A small-molecule ligand and the protein it binds are described below.
Small molecule (SMILES): CC(=O)N[C@@H]1[C@@H](O)[C@H](O)[C@@H](CO)O[C@H]1O

Sequence of chain 1.A:
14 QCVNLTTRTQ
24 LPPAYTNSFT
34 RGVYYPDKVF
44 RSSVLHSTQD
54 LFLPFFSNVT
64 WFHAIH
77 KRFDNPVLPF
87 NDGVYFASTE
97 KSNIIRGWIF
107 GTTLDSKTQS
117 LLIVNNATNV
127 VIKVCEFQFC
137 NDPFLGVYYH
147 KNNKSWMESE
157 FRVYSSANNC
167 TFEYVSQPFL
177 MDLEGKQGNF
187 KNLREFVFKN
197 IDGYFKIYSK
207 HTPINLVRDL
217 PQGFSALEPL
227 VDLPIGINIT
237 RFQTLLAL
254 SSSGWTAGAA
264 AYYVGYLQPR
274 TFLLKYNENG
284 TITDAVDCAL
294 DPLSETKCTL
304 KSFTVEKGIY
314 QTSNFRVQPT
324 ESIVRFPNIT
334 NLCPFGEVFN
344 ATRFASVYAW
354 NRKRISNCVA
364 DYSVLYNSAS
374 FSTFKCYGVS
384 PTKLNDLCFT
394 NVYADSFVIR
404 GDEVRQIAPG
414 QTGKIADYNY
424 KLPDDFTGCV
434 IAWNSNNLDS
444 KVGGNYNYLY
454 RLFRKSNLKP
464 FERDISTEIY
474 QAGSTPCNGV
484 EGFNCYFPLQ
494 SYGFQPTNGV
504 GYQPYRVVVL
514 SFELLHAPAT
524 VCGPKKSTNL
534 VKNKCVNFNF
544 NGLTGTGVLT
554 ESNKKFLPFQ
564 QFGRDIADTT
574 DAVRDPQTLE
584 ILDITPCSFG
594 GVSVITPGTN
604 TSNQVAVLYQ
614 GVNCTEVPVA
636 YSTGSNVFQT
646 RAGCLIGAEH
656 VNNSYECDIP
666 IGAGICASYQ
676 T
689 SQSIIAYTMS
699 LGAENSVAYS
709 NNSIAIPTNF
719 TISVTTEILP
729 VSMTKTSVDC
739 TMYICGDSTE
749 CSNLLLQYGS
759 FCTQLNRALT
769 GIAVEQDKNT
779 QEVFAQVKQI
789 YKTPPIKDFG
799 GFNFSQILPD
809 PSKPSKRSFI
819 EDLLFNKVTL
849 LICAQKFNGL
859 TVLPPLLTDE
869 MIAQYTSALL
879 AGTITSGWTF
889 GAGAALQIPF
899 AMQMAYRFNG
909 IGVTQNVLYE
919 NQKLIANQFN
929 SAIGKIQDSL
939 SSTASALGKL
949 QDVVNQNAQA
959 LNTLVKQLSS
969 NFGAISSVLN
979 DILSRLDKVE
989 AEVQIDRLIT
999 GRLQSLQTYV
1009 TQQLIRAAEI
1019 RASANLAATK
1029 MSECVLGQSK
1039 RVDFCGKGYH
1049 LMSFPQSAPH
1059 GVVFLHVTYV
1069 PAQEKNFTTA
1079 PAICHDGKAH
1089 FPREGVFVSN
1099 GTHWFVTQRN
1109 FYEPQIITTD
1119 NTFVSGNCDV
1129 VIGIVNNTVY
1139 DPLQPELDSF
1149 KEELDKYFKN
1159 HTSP

Binding-site contacts:
Ligand atom N2 contacts residue ASN657 of chain 1.A at 2.9 Å (h-bond).
Ligand atom C3 contacts residue ASN657 of chain 1.A at 3.8 Å.
Ligand atom C2 contacts residue ASN657 of chain 1.A at 2.5 Å.
Ligand atom O5 contacts residue ASN657 of chain 1.A at 2.4 Å (h-bond).
Ligand atom C1 contacts residue ASN657 of chain 1.A at 1.4 Å.
Ligand atom C8 contacts residue HIS655 of chain 1.A at 3.5 Å.
Ligand atom C8 contacts residue ASN657 of chain 1.A at 3.8 Å.
Ligand atom C4 contacts residue ASN657 of chain 1.A at 4.2 Å.
Ligand atom C7 contacts residue ASN657 of chain 1.A at 3.2 Å.
Ligand atom C8 contacts residue VAL656 of chain 1.A at 4.1 Å (hydrophobic).
Ligand atom C5 contacts residue ASN657 of chain 1.A at 3.7 Å.
Ligand atom O7 contacts residue ASN657 of chain 1.A at 3.5 Å (h-bond).